Binding-site contacts:
Ligand atom O5' contacts residue VAL71 of chain 1.B at 3.6 Å.
Ligand atom N1 contacts residue TYR135 of chain 1.B at 3.6 Å.
Ligand atom O1B contacts residue ASP201 of chain 1.B at 3.5 Å (salt-bridge).
Ligand atom C2 contacts residue VAL136 of chain 1.B at 3.0 Å (hydrophobic).
Ligand atom O3A contacts residue LYS86 of chain 1.B at 3.4 Å (salt-bridge).
Ligand atom O2B contacts residue GLY69 of chain 1.B at 3.7 Å.
Ligand atom O1G contacts residue ASP201 of chain 1.B at 2.7 Å (salt-bridge).
Ligand atom N3B contacts residue MG1 of chain 1.Q at 3.3 Å.
Ligand atom PG contacts residue ASP201 of chain 1.B at 3.3 Å.
Ligand atom PA contacts residue LYS86 of chain 1.B at 3.5 Å.
Ligand atom O3' contacts residue GLN186 of chain 1.B at 2.6 Å (h-bond).
Ligand atom C6 contacts residue LEU189 of chain 1.B at 3.7 Å (hydrophobic).
Ligand atom C2 contacts residue EDO1 of chain 1.R at 3.6 Å.
Ligand atom N3 contacts residue ILE63 of chain 1.B at 3.6 Å.
Ligand atom O3G contacts residue LYS184 of chain 1.B at 3.1 Å (salt-bridge).
Ligand atom O3G contacts residue ASP201 of chain 1.B at 2.8 Å (salt-bridge).
Ligand atom O2B contacts residue GLY66 of chain 1.B at 3.2 Å.
Ligand atom N3 contacts residue EDO1 of chain 1.R at 3.1 Å.
Ligand atom C6 contacts residue ALA84 of chain 1.B at 3.4 Å (hydrophobic).
Ligand atom PA contacts residue MG1 of chain 1.Q at 3.5 Å.
Ligand atom O1A contacts residue ASP201 of chain 1.B at 3.7 Å.
Ligand atom O2A contacts residue ASN187 of chain 1.B at 3.4 Å (h-bond).
Ligand atom N6 contacts residue ALA84 of chain 1.B at 3.4 Å.
Ligand atom N6 contacts residue LEU133 of chain 1.B at 3.7 Å.
Ligand atom O1A contacts residue LYS86 of chain 1.B at 2.7 Å (salt-bridge).
Ligand atom C6 contacts residue ASP134 of chain 1.B at 3.6 Å.
Ligand atom N1 contacts residue VAL136 of chain 1.B at 3.1 Å (h-bond).
Ligand atom N1 contacts residue ALA84 of chain 1.B at 3.6 Å.
Ligand atom O2' contacts residue THR139 of chain 1.B at 3.6 Å.
Ligand atom O2' contacts residue EDO1 of chain 1.R at 3.3 Å (h-bond).
Ligand atom N6 contacts residue ASP134 of chain 1.B at 2.7 Å (salt-bridge).
Ligand atom O3G contacts residue MG1 of chain 1.Q at 2.1 Å.
Ligand atom O1B contacts residue LYS86 of chain 1.B at 3.0 Å (salt-bridge).
Ligand atom O2A contacts residue ASP201 of chain 1.B at 2.9 Å.
Ligand atom O2A contacts residue MG1 of chain 1.Q at 2.1 Å.
Ligand atom O2B contacts residue ASN65 of chain 1.B at 3.7 Å.
Ligand atom C3' contacts residue GLN186 of chain 1.B at 3.6 Å.
Ligand atom N6 contacts residue VAL111 of chain 1.B at 3.6 Å.
Ligand atom PG contacts residue MG1 of chain 1.Q at 3.1 Å.
Ligand atom C2 contacts residue TYR135 of chain 1.B at 3.7 Å (hydrophobic).

A protein and the small-molecule ligand that binds it are described below.
Small molecule (SMILES): Nc1ncnc2c1ncn2[C@@H]1O[C@H](CO[P](=O)(O)O[P](=O)(O)NP(=O)(O)O)[C@@H](O)[C@H]1O

Sequence of chain 1.A:
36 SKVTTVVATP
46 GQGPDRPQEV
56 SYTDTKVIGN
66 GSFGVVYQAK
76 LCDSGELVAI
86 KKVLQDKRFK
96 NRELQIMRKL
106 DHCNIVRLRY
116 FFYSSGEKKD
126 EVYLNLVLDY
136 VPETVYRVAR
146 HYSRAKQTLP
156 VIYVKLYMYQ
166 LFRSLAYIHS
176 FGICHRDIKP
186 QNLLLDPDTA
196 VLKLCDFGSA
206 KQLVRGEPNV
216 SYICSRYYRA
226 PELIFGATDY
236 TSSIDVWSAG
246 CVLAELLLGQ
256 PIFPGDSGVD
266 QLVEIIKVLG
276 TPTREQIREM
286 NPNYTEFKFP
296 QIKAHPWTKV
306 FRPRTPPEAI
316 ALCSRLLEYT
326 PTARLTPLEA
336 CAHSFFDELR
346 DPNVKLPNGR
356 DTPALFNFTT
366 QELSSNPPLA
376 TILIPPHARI

Sequence of chain 1.B:
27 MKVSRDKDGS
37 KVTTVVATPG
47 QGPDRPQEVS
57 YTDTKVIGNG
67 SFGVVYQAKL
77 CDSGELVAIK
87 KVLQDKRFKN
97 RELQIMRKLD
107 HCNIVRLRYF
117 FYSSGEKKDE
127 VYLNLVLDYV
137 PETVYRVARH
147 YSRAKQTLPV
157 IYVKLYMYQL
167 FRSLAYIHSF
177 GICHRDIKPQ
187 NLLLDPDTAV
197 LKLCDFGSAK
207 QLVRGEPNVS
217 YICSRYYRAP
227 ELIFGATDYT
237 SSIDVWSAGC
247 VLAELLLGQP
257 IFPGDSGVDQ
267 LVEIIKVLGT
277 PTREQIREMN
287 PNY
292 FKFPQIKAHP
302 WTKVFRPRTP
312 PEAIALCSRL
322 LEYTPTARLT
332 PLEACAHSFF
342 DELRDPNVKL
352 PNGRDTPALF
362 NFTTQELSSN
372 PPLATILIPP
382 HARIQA